A protein and the small-molecule ligand that binds it are described below.
Small molecule (SMILES): O=C(O)COP(=O)(O)O

Binding-site contacts:
Ligand atom C2 contacts residue GLY227 of chain 1.C at 3.8 Å.
Ligand atom C1 contacts residue ILE165 of chain 1.C at 3.9 Å (hydrophobic).
Ligand atom O3P contacts residue GLY166 of chain 1.C at 3.7 Å.
Ligand atom P contacts residue GLY227 of chain 1.C at 3.7 Å.
Ligand atom C2 contacts residue ILE165 of chain 1.C at 3.6 Å (hydrophobic).
Ligand atom O1P contacts residue ILE165 of chain 1.C at 3.9 Å.
Ligand atom O2 contacts residue HIS88 of chain 1.C at 3.4 Å (h-bond).
Ligand atom O1P contacts residue LYS13 of chain 1.C at 3.1 Å (salt-bridge).
Ligand atom C2 contacts residue GLU160 of chain 1.C at 3.7 Å.
Ligand atom O2P contacts residue SER206 of chain 1.C at 3.0 Å (h-bond).
Ligand atom C1 contacts residue LYS13 of chain 1.C at 3.7 Å.
Ligand atom P contacts residue GLY228 of chain 1.C at 3.6 Å.
Ligand atom C1 contacts residue HIS88 of chain 1.C at 3.4 Å.
Ligand atom O4P contacts residue SER206 of chain 1.C at 3.7 Å.
Ligand atom O1 contacts residue GLU160 of chain 1.C at 2.4 Å (salt-bridge).
Ligand atom O4P contacts residue GLY227 of chain 1.C at 2.9 Å (h-bond).
Ligand atom O3P contacts residue GLY227 of chain 1.C at 3.9 Å.
Ligand atom O1 contacts residue HIS88 of chain 1.C at 2.9 Å (h-bond).
Ligand atom O2P contacts residue GLY205 of chain 1.C at 3.9 Å.
Ligand atom C1 contacts residue GLY227 of chain 1.C at 4.2 Å.
Ligand atom C1 contacts residue GLU160 of chain 1.C at 3.5 Å.
Ligand atom O1 contacts residue LEU225 of chain 1.C at 3.8 Å.
Ligand atom C2 contacts residue LYS13 of chain 1.C at 3.9 Å.
Ligand atom O4P contacts residue GLY228 of chain 1.C at 3.5 Å (h-bond).
Ligand atom O2P contacts residue GLY166 of chain 1.C at 2.8 Å (h-bond).
Ligand atom O2P contacts residue ALA164 of chain 1.C at 3.7 Å.
Ligand atom O2 contacts residue GLY227 of chain 1.C at 4.0 Å.
Ligand atom O3P contacts residue LYS13 of chain 1.C at 3.9 Å.
Ligand atom O2 contacts residue ASN11 of chain 1.C at 2.9 Å (h-bond).
Ligand atom O1 contacts residue ASN11 of chain 1.C at 3.8 Å.
Ligand atom O3P contacts residue GLY228 of chain 1.C at 2.9 Å (h-bond).
Ligand atom O1P contacts residue GLY227 of chain 1.C at 3.2 Å.
Ligand atom C1 contacts residue ASN11 of chain 1.C at 3.7 Å.
Ligand atom P contacts residue LYS13 of chain 1.C at 4.2 Å.
Ligand atom O2 contacts residue LYS13 of chain 1.C at 2.8 Å (salt-bridge).
Ligand atom O4P contacts residue VAL226 of chain 1.C at 4.0 Å.
Ligand atom O1P contacts residue GLY228 of chain 1.C at 4.0 Å.
Ligand atom P contacts residue GLY166 of chain 1.C at 3.7 Å.
Ligand atom O2P contacts residue ILE165 of chain 1.C at 3.3 Å.
Ligand atom P contacts residue SER206 of chain 1.C at 3.9 Å.

Sequence of chain 1.C:
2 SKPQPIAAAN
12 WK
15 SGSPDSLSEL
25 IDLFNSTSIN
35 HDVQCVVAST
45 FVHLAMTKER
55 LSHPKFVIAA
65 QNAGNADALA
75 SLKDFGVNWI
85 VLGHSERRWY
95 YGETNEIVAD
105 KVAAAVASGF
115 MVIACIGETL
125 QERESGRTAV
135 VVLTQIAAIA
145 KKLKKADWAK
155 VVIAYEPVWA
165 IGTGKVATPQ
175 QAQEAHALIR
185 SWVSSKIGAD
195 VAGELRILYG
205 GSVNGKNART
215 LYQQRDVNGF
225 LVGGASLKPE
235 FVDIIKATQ